The protein below binds the small molecule below.
Small molecule (SMILES): Nc1ncnc2c1ncn2[C@H]1C[C@H](O)[C@@H](CO[P](=O)(O)C[P](=O)(O)OP(=O)(O)O)O1

Sequence of chain 1.D:
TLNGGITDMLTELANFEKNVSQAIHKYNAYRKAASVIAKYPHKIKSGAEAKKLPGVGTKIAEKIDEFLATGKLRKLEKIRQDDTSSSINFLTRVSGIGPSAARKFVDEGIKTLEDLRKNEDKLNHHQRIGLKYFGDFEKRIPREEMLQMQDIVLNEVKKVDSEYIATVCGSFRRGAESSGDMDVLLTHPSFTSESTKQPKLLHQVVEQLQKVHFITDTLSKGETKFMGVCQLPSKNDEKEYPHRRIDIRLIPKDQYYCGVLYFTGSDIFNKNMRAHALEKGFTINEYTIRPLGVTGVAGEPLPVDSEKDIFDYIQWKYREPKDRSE

Binding-site contacts:
Ligand atom PA contacts residue MN1 of chain 1.G at 3.1 Å.
Ligand atom N3 contacts residue ASN279 of chain 1.D at 3.6 Å.
Ligand atom O1A contacts residue MN1 of chain 1.G at 2.3 Å.
Ligand atom N7 contacts residue ASP276 of chain 1.D at 3.5 Å.
Ligand atom C4' contacts residue PHE272 of chain 1.D at 3.6 Å (hydrophobic).
Ligand atom PG contacts residue SER180 of chain 1.D at 3.4 Å.
Ligand atom C2' contacts residue ASN279 of chain 1.D at 3.6 Å.
Ligand atom O2B contacts residue ASP192 of chain 1.D at 3.0 Å (salt-bridge).
Ligand atom C2' contacts residue GLY274 of chain 1.D at 3.5 Å.
Ligand atom C2 contacts residue TYR271 of chain 1.D at 3.4 Å (hydrophobic).
Ligand atom N1 contacts residue LYS280 of chain 1.D at 3.5 Å (salt-bridge).
Ligand atom PA contacts residue MN1 of chain 1.H at 3.5 Å.
Ligand atom N6 contacts residue LYS280 of chain 1.D at 3.0 Å (salt-bridge).
Ligand atom C3A contacts residue MN1 of chain 1.G at 2.8 Å.
Ligand atom O1A contacts residue ASP192 of chain 1.D at 2.8 Å (salt-bridge).
Ligand atom C8 contacts residue ASP276 of chain 1.D at 3.6 Å.
Ligand atom O2B contacts residue SER180 of chain 1.D at 3.1 Å (h-bond).
Ligand atom N3 contacts residue TYR271 of chain 1.D at 2.9 Å (h-bond).
Ligand atom C5 contacts residue ASP276 of chain 1.D at 3.5 Å.
Ligand atom O3' contacts residue GLY274 of chain 1.D at 3.0 Å.
Ligand atom O2B contacts residue MN1 of chain 1.G at 2.0 Å.
Ligand atom C2' contacts residue ASP276 of chain 1.D at 3.5 Å.
Ligand atom PG contacts residue GLY189 of chain 1.D at 3.5 Å.
Ligand atom O2G contacts residue GLY189 of chain 1.D at 2.5 Å (h-bond).
Ligand atom O3G contacts residue MN1 of chain 1.G at 2.1 Å.
Ligand atom O2B contacts residue GLY179 of chain 1.D at 3.3 Å.
Ligand atom O3G contacts residue ASP190 of chain 1.D at 2.9 Å (salt-bridge).
Ligand atom O1A contacts residue ASP190 of chain 1.D at 3.3 Å (salt-bridge).
Ligand atom PG contacts residue MN1 of chain 1.G at 3.4 Å.
Ligand atom O3' contacts residue THR273 of chain 1.D at 3.1 Å (h-bond).
Ligand atom O1B contacts residue SER180 of chain 1.D at 3.6 Å.
Ligand atom O1A contacts residue MN1 of chain 1.H at 2.2 Å.
Ligand atom O2G contacts residue SER180 of chain 1.D at 2.6 Å (h-bond).
Ligand atom C2' contacts residue TYR271 of chain 1.D at 3.2 Å (hydrophobic).
Ligand atom PB contacts residue MN1 of chain 1.G at 2.9 Å.
Ligand atom O1B contacts residue ARG183 of chain 1.D at 3.2 Å (salt-bridge).
Ligand atom O3B contacts residue MN1 of chain 1.G at 3.5 Å.
Ligand atom O3B contacts residue SER180 of chain 1.D at 2.9 Å (h-bond).
Ligand atom O2G contacts residue SER188 of chain 1.D at 3.3 Å.
Ligand atom C4 contacts residue TYR271 of chain 1.D at 3.3 Å (hydrophobic).